Sequence of chain 1.A:
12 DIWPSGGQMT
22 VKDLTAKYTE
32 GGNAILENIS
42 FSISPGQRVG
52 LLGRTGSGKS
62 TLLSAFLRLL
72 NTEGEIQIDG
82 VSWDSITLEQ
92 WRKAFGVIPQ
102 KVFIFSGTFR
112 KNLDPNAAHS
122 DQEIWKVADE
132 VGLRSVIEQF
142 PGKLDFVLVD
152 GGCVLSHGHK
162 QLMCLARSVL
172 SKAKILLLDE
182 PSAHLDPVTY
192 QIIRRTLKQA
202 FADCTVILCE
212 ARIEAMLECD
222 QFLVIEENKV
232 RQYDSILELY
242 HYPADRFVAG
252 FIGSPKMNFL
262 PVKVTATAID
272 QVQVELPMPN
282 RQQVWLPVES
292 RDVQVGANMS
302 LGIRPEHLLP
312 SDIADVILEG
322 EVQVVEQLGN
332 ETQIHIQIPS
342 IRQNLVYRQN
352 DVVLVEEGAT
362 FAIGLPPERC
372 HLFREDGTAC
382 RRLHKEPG

The protein below binds the small molecule below.
Small molecule (SMILES): O=P(O)(O)O[P](=O)(O)O[P](=O)(O)OC[C@H]1O[C@@H](n2cnc3c(NCCc4ccccc4)ncnc32)[C@H](O)[C@@H]1O

Binding-site contacts:
Ligand atom O10 contacts residue THR56 of chain 1.A at 3.6 Å (h-bond).
Ligand atom C1 contacts residue GLY57 of chain 1.A at 3.5 Å.
Ligand atom O2 contacts residue ILE36 of chain 1.A at 3.3 Å.
Ligand atom O13 contacts residue THR56 of chain 1.A at 3.3 Å.
Ligand atom P3 contacts residue GLY57 of chain 1.A at 3.8 Å.
Ligand atom O13 contacts residue GLY57 of chain 1.A at 3.5 Å (h-bond).
Ligand atom C17 contacts residue SER65 of chain 1.A at 3.8 Å.
Ligand atom O6 contacts residue ARG55 of chain 1.A at 3.8 Å.
Ligand atom O8 contacts residue GLY59 of chain 1.A at 3.4 Å.
Ligand atom O11 contacts residue GLY59 of chain 1.A at 3.4 Å (h-bond).
Ligand atom O11 contacts residue LYS60 of chain 1.A at 3.8 Å.
Ligand atom C15 contacts residue LEU70 of chain 1.A at 3.3 Å (hydrophobic).
Ligand atom O8 contacts residue LYS60 of chain 1.A at 3.8 Å.
Ligand atom C1 contacts residue ILE36 of chain 1.A at 3.8 Å (hydrophobic).
Ligand atom O6 contacts residue GLY57 of chain 1.A at 3.5 Å.
Ligand atom N1 contacts residue TYR29 of chain 1.A at 3.5 Å.
Ligand atom P2 contacts residue GLY59 of chain 1.A at 3.6 Å.
Ligand atom O6 contacts residue SER58 of chain 1.A at 3.0 Å (h-bond).
Ligand atom O6 contacts residue LYS60 of chain 1.A at 3.0 Å (salt-bridge).
Ligand atom N6 contacts residue TYR29 of chain 1.A at 3.6 Å.
Ligand atom C18 contacts residue TYR29 of chain 1.A at 3.6 Å (hydrophobic).
Ligand atom O13 contacts residue LYS60 of chain 1.A at 2.9 Å (salt-bridge).
Ligand atom C6 contacts residue TYR29 of chain 1.A at 3.5 Å (hydrophobic).
Ligand atom C13 contacts residue TYR29 of chain 1.A at 3.4 Å (hydrophobic).
Ligand atom N9 contacts residue TYR29 of chain 1.A at 3.4 Å.
Ligand atom O2 contacts residue TYR29 of chain 1.A at 3.8 Å.
Ligand atom O8 contacts residue THR62 of chain 1.A at 2.6 Å (h-bond).
Ligand atom N3 contacts residue TYR29 of chain 1.A at 3.5 Å.
Ligand atom P2 contacts residue LYS60 of chain 1.A at 3.4 Å.
Ligand atom O8 contacts residue SER61 of chain 1.A at 3.6 Å.
Ligand atom C7 contacts residue TYR29 of chain 1.A at 3.3 Å (hydrophobic).
Ligand atom O5 contacts residue SER61 of chain 1.A at 3.8 Å.
Ligand atom O6 contacts residue GLY59 of chain 1.A at 2.7 Å (h-bond).
Ligand atom C8 contacts residue TYR29 of chain 1.A at 3.5 Å (hydrophobic).
Ligand atom O9 contacts residue SER61 of chain 1.A at 3.2 Å (h-bond).
Ligand atom O9 contacts residue LYS60 of chain 1.A at 3.3 Å (salt-bridge).
Ligand atom C9 contacts residue TYR29 of chain 1.A at 3.3 Å (hydrophobic).
Ligand atom N7 contacts residue TYR29 of chain 1.A at 3.2 Å.
Ligand atom C17 contacts residue TYR29 of chain 1.A at 3.6 Å (hydrophobic).
Ligand atom O12 contacts residue GLY57 of chain 1.A at 3.1 Å (h-bond).